Sequence of chain 1.A:
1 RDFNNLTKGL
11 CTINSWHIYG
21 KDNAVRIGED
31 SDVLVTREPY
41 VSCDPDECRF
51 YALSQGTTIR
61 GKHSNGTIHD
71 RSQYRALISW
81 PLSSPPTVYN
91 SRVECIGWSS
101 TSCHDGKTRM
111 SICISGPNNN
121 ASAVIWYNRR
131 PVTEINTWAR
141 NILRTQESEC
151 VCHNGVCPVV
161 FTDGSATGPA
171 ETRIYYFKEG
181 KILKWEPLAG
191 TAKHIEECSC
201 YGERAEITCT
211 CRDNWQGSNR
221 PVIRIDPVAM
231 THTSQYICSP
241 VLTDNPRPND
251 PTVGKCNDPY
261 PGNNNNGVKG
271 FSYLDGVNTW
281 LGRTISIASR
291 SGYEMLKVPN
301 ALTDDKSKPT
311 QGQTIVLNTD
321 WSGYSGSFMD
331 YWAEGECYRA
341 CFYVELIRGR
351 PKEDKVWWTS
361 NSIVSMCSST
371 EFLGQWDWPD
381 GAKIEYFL

Binding-site contacts:
Ligand atom C6 contacts residue ASN154 of chain 1.A at 3.9 Å.
Ligand atom N2 contacts residue ASP2 of chain 1.A at 4.0 Å.
Ligand atom N2 contacts residue PHE3 of chain 1.A at 2.9 Å (h-bond).
Ligand atom C4 contacts residue ASN5 of chain 1.A at 4.2 Å.
Ligand atom C3 contacts residue ASN5 of chain 1.A at 3.7 Å.
Ligand atom C1 contacts residue PHE3 of chain 1.A at 4.0 Å (hydrophobic).
Ligand atom C7 contacts residue PHE3 of chain 1.A at 3.6 Å (hydrophobic).
Ligand atom C7 contacts residue ASN5 of chain 1.A at 3.7 Å.
Ligand atom C2 contacts residue ASN5 of chain 1.A at 2.4 Å.
Ligand atom C4 contacts residue ASN154 of chain 1.A at 4.4 Å.
Ligand atom C5 contacts residue ASN5 of chain 1.A at 3.6 Å.
Ligand atom C8 contacts residue ASP2 of chain 1.A at 3.6 Å.
Ligand atom O6 contacts residue ASP2 of chain 1.A at 3.0 Å (salt-bridge).
Ligand atom C1 contacts residue ASN5 of chain 1.A at 1.4 Å.
Ligand atom C7 contacts residue ASP2 of chain 1.A at 3.8 Å.
Ligand atom C1 contacts residue ASN154 of chain 1.A at 4.2 Å.
Ligand atom O5 contacts residue ASN5 of chain 1.A at 2.3 Å (h-bond).
Ligand atom O5 contacts residue ASP2 of chain 1.A at 4.1 Å.
Ligand atom O3 contacts residue ASP2 of chain 1.A at 3.3 Å.
Ligand atom C5 contacts residue ASN154 of chain 1.A at 3.5 Å.
Ligand atom O7 contacts residue ASN5 of chain 1.A at 4.2 Å.
Ligand atom C2 contacts residue PHE3 of chain 1.A at 3.9 Å (hydrophobic).
Ligand atom O4 contacts residue ASN154 of chain 1.A at 4.5 Å.
Ligand atom N2 contacts residue ASN5 of chain 1.A at 2.8 Å (h-bond).
Ligand atom C3 contacts residue ASP2 of chain 1.A at 4.4 Å.
Ligand atom C8 contacts residue PHE3 of chain 1.A at 3.4 Å (hydrophobic).
Ligand atom O7 contacts residue ASP2 of chain 1.A at 4.4 Å.
Ligand atom O5 contacts residue ASN154 of chain 1.A at 4.1 Å.
Ligand atom C6 contacts residue ASP2 of chain 1.A at 4.3 Å.
Ligand atom C3 contacts residue PHE3 of chain 1.A at 4.4 Å (hydrophobic).

A protein and the small-molecule ligand that binds it are described below.
Small molecule (SMILES): CC(=O)N[C@H]1[C@H](O[C@H]2[C@H](O)[C@@H](NC(C)=O)CO[C@@H]2CO)O[C@H](CO)[C@@H](O)[C@@H]1O